Binding-site contacts:
Ligand atom C5 contacts residue ASN693 of chain 1.C at 3.6 Å.
Ligand atom O5 contacts residue ASN693 of chain 1.C at 2.3 Å (h-bond).
Ligand atom N2 contacts residue ASN693 of chain 1.C at 2.9 Å (h-bond).
Ligand atom C4 contacts residue ASN693 of chain 1.C at 4.2 Å.
Ligand atom C7 contacts residue TYR780 of chain 1.A at 3.4 Å (hydrophobic).
Ligand atom C1 contacts residue ASN693 of chain 1.C at 1.4 Å.
Ligand atom C2 contacts residue ASN693 of chain 1.C at 2.4 Å.
Ligand atom N2 contacts residue TYR780 of chain 1.A at 3.8 Å.
Ligand atom C7 contacts residue ASN693 of chain 1.C at 4.0 Å.
Ligand atom C8 contacts residue TYR780 of chain 1.A at 3.6 Å (hydrophobic).
Ligand atom O7 contacts residue TYR780 of chain 1.A at 3.6 Å.
Ligand atom C2 contacts residue TYR780 of chain 1.A at 4.1 Å (hydrophobic).
Ligand atom C3 contacts residue ASN693 of chain 1.C at 3.8 Å.

Sequence of chain 1.A:
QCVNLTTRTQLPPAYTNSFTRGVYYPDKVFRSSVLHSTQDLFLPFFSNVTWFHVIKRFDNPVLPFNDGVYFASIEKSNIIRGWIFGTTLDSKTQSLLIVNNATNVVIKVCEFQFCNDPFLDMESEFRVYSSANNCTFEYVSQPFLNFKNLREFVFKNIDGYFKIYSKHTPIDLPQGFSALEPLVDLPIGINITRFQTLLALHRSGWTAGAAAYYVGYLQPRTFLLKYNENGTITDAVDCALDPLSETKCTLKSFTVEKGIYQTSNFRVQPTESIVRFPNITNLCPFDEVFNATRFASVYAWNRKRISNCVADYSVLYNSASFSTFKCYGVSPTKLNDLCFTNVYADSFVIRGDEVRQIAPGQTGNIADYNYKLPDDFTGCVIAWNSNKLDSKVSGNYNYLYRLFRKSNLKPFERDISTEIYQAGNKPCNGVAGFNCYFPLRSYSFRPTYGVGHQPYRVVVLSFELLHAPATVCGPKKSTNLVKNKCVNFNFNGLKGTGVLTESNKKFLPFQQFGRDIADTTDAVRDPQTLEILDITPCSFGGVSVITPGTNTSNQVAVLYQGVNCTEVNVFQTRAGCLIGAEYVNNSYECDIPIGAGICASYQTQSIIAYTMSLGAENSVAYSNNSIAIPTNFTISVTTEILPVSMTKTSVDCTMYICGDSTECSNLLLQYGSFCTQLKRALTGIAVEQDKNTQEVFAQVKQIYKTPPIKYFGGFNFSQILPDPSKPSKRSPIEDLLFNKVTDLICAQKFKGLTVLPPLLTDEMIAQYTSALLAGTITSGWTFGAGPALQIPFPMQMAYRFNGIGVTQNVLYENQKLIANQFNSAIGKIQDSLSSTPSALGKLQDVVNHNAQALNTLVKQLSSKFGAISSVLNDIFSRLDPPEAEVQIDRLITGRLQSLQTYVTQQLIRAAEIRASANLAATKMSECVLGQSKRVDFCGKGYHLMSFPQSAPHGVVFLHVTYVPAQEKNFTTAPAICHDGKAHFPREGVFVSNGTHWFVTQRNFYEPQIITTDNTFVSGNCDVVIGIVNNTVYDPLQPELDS

The small molecule below binds the protein below.
Small molecule (SMILES): CC(=O)N[C@@H]1[C@@H](O)[C@H](O)[C@@H](CO)O[C@H]1O

Sequence of chain 1.C:
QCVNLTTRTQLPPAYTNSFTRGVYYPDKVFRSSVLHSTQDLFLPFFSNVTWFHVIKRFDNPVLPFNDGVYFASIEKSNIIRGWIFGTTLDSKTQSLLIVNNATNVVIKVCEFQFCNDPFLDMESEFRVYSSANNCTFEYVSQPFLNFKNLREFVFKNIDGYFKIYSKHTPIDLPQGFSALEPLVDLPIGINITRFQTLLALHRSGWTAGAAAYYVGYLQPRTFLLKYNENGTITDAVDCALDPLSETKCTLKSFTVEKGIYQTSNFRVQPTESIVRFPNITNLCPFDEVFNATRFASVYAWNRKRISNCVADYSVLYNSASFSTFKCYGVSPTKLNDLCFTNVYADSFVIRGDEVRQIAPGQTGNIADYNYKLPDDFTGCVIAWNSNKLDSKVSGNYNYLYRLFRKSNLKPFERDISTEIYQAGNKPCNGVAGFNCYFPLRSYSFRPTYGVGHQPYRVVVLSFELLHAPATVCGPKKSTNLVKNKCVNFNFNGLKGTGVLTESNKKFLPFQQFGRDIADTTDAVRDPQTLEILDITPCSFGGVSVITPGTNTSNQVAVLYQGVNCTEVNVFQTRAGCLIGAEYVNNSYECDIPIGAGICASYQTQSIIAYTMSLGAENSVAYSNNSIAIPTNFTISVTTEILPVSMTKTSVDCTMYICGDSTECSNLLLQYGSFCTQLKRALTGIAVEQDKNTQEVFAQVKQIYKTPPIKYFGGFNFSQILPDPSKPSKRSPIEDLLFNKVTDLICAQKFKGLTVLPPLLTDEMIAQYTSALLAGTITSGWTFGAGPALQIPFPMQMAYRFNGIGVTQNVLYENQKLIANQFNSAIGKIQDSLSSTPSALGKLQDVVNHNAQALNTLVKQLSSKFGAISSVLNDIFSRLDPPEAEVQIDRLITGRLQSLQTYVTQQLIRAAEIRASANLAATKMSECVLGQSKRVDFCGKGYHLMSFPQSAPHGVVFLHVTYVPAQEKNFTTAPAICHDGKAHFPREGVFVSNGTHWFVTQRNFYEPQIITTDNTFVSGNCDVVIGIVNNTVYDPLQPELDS